This protein binds this small molecule.
Small molecule (SMILES): O=C(O)CCC(=O)OC[C@@H](NC(=O)C(Cl)Cl)[C@H](O)c1ccc([N+](=O)[O-])cc1

Binding-site contacts:
Ligand atom C8 contacts residue PRO53 of chain 3.F at 3.9 Å (hydrophobic).
Ligand atom CL1 contacts residue TYR125 of chain 3.F at 3.7 Å.
Ligand atom O4 contacts residue PRO50 of chain 3.F at 3.3 Å.
Ligand atom N2 contacts residue PRO50 of chain 3.F at 4.1 Å.
Ligand atom C15 contacts residue PRO53 of chain 3.F at 4.2 Å (hydrophobic).
Ligand atom CL1 contacts residue ILE124 of chain 3.F at 3.3 Å.
Ligand atom O15 contacts residue ILE51 of chain 3.F at 4.0 Å.
Ligand atom O16 contacts residue ILE51 of chain 3.F at 3.4 Å (h-bond).
Ligand atom O9A contacts residue ILE121 of chain 3.F at 3.7 Å.
Ligand atom CL1 contacts residue PRO50 of chain 3.F at 3.8 Å.
Ligand atom O16 contacts residue GLY52 of chain 3.F at 4.2 Å.
Ligand atom CL1 contacts residue ILE51 of chain 3.F at 4.1 Å.
Ligand atom CL2 contacts residue GLY123 of chain 3.F at 3.7 Å.
Ligand atom C14 contacts residue ILE51 of chain 3.F at 3.1 Å (hydrophobic).
Ligand atom CL2 contacts residue ILE121 of chain 3.F at 4.0 Å.
Ligand atom O2 contacts residue PRO50 of chain 3.F at 4.0 Å.
Ligand atom O9B contacts residue PRO53 of chain 3.F at 4.2 Å.
Ligand atom C1 contacts residue PRO50 of chain 3.F at 4.2 Å (hydrophobic).
Ligand atom C13 contacts residue GLY52 of chain 3.F at 4.0 Å.
Ligand atom C14 contacts residue PRO50 of chain 3.F at 3.7 Å (hydrophobic).
Ligand atom C2 contacts residue PRO50 of chain 3.F at 3.8 Å (hydrophobic).
Ligand atom CL2 contacts residue PRO53 of chain 3.F at 3.8 Å.
Ligand atom C13 contacts residue PRO50 of chain 3.F at 3.3 Å (hydrophobic).
Ligand atom C14 contacts residue GLY52 of chain 3.F at 4.0 Å.
Ligand atom C15 contacts residue ILE51 of chain 3.F at 3.3 Å (hydrophobic).
Ligand atom CL1 contacts residue GLY123 of chain 3.F at 3.7 Å.
Ligand atom C1 contacts residue TYR125 of chain 3.F at 3.5 Å (hydrophobic).
Ligand atom C13 contacts residue ILE51 of chain 3.F at 3.9 Å (hydrophobic).
Ligand atom O2 contacts residue PRO53 of chain 3.F at 3.5 Å.
Ligand atom CL2 contacts residue THR98 of chain 3.F at 4.0 Å.
Ligand atom O2 contacts residue GLY52 of chain 3.F at 3.6 Å.
Ligand atom O15 contacts residue GLY52 of chain 3.F at 3.6 Å.
Ligand atom CL1 contacts residue GLY52 of chain 3.F at 3.2 Å.
Ligand atom CL2 contacts residue TYR125 of chain 3.F at 3.8 Å.
Ligand atom C12 contacts residue PRO50 of chain 3.F at 3.9 Å (hydrophobic).
Ligand atom O15 contacts residue PRO53 of chain 3.F at 3.4 Å.
Ligand atom O16 contacts residue VAL38 of chain 3.F at 4.1 Å.
Ligand atom CL1 contacts residue PRO53 of chain 3.F at 4.1 Å.
Ligand atom C4 contacts residue PRO50 of chain 3.F at 3.8 Å (hydrophobic).
Ligand atom C15 contacts residue GLY52 of chain 3.F at 3.7 Å.

Sequence of chain 3.F:
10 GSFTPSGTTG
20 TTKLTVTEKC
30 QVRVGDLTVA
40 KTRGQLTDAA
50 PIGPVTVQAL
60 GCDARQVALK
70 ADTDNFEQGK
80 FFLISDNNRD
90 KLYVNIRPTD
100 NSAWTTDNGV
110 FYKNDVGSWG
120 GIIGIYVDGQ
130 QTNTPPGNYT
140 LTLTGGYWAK